Binding-site contacts:
Ligand atom C9 contacts residue HIS417 of chain 1.A at 4.1 Å.
Ligand atom O6 contacts residue ASP407 of chain 1.A at 3.1 Å (salt-bridge).
Ligand atom C11 contacts residue HIS417 of chain 1.A at 4.3 Å.
Ligand atom C25 contacts residue ARG408 of chain 1.A at 4.0 Å.
Ligand atom O16 contacts residue ARG408 of chain 1.A at 3.4 Å (salt-bridge).
Ligand atom C57 contacts residue ASP407 of chain 1.A at 4.1 Å.
Ligand atom C8 contacts residue HIS417 of chain 1.A at 4.0 Å.
Ligand atom O61 contacts residue ARG408 of chain 1.A at 2.9 Å (salt-bridge).
Ligand atom O6 contacts residue ARG415 of chain 1.A at 4.0 Å.
Ligand atom C40 contacts residue ILE401 of chain 1.A at 4.4 Å (hydrophobic).
Ligand atom O1 contacts residue ASP407 of chain 1.A at 3.4 Å (salt-bridge).
Ligand atom C43 contacts residue ILE401 of chain 1.A at 3.9 Å (hydrophobic).
Ligand atom C28 contacts residue ARG408 of chain 1.A at 3.3 Å.
Ligand atom C18 contacts residue ARG408 of chain 1.A at 4.2 Å.
Ligand atom C9 contacts residue TRP201 of chain 1.A at 3.9 Å (hydrophobic).
Ligand atom O5 contacts residue ARG408 of chain 1.A at 3.4 Å (salt-bridge).
Ligand atom C11 contacts residue TRP201 of chain 1.A at 3.5 Å (hydrophobic).
Ligand atom O1 contacts residue HIS417 of chain 1.A at 3.2 Å (h-bond).
Ligand atom C31 contacts residue ARG408 of chain 1.A at 4.2 Å.
Ligand atom C57 contacts residue TRP201 of chain 1.A at 4.2 Å (hydrophobic).
Ligand atom C5 contacts residue HIS417 of chain 1.A at 4.0 Å.
Ligand atom C34 contacts residue LEU404 of chain 1.A at 4.0 Å (hydrophobic).
Ligand atom C11 contacts residue ASP407 of chain 1.A at 3.8 Å.
Ligand atom O61 contacts residue ASP407 of chain 1.A at 3.1 Å (salt-bridge).
Ligand atom C57 contacts residue LEU404 of chain 1.A at 3.5 Å (hydrophobic).
Ligand atom C34 contacts residue ARG408 of chain 1.A at 3.5 Å.
Ligand atom C10 contacts residue ASP407 of chain 1.A at 4.2 Å.
Ligand atom C6 contacts residue ARG408 of chain 1.A at 3.7 Å.
Ligand atom O5 contacts residue LEU404 of chain 1.A at 3.9 Å.
Ligand atom C18 contacts residue TRP201 of chain 1.A at 3.7 Å (hydrophobic).
Ligand atom C11 contacts residue LEU202 of chain 1.A at 3.9 Å (hydrophobic).
Ligand atom C1 contacts residue ARG408 of chain 1.A at 3.8 Å.
Ligand atom C22 contacts residue ARG408 of chain 1.A at 3.9 Å.
Ligand atom C10 contacts residue HIS417 of chain 1.A at 3.8 Å.
Ligand atom C40 contacts residue LEU404 of chain 1.A at 4.4 Å (hydrophobic).
Ligand atom C57 contacts residue ARG408 of chain 1.A at 4.2 Å.
Ligand atom O6 contacts residue LEU202 of chain 1.A at 4.1 Å.
Ligand atom O61 contacts residue LEU404 of chain 1.A at 3.5 Å.
Ligand atom C4 contacts residue ARG408 of chain 1.A at 4.3 Å.
Ligand atom O6 contacts residue HIS417 of chain 1.A at 3.2 Å.

A protein and the small-molecule ligand that binds it are described below.
Small molecule (SMILES): CCCCCCCCCCO[C@@H]1O[C@H](CO)[C@@H](O[C@H]2O[C@H](CO)[C@@H](O)[C@H](O)[C@H]2O)[C@H](O)[C@H]1O

Sequence of chain 1.A:
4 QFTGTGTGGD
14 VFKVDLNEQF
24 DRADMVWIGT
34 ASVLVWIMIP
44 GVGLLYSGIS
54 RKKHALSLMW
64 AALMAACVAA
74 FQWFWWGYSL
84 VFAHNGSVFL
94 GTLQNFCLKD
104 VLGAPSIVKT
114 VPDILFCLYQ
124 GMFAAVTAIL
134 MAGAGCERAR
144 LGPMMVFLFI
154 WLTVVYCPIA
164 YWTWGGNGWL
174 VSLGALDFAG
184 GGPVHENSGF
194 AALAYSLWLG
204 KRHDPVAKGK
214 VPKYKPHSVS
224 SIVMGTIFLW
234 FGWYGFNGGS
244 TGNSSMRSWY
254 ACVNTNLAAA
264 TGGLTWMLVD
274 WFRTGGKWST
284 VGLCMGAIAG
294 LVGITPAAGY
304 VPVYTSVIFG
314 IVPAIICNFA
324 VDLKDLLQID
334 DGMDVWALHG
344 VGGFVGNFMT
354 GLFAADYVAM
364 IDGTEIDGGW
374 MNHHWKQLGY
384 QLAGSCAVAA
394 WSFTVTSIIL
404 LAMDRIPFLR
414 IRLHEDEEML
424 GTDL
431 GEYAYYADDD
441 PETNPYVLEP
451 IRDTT